Sequence of chain 1.B:
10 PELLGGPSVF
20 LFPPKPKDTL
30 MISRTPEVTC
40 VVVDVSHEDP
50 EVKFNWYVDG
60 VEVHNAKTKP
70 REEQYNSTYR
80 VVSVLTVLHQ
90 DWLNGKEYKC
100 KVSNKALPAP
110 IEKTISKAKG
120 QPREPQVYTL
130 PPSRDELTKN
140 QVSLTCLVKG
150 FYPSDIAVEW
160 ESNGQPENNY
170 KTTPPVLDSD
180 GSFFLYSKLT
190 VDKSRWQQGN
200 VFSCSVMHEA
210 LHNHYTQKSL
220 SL

The protein below binds the small molecule below.
Small molecule (SMILES): CC(=O)N[C@H]1[C@H](O[C@H]2[C@H](O)[C@@H](NC(C)=O)CO[C@@H]2CO)O[C@H](CO)[C@@H](O[C@@H]2O[C@H](CO[C@H]3O[C@H](CO)[C@@H](O)[C@H](O)[C@@H]3O[C@@H]3O[C@H](CO)[C@@H](O)[C@H](O)[C@H]3NC(C)=O)[C@@H](O[C@@H]3O[C@H](CO)[C@@H](O)[C@H](O)[C@H]3NC(C)=O)[C@H](O[C@@H]3O[C@H](CO)[C@@H](O)[C@H](O)[C@@H]3O[C@@H]3O[C@H](CO)[C@@H](O)[C@H](O)[C@H]3NC(C)=O)[C@@H]2O)[C@@H]1O

Binding-site contacts:
Ligand atom C2 contacts residue PHE21 of chain 1.B at 3.8 Å (hydrophobic).
Ligand atom O6 contacts residue PHE19 of chain 1.B at 3.7 Å.
Ligand atom C1 contacts residue ASN75 of chain 1.B at 1.4 Å.
Ligand atom O7 contacts residue ARG79 of chain 1.B at 3.0 Å (salt-bridge).
Ligand atom C7 contacts residue ASN75 of chain 1.B at 3.9 Å.
Ligand atom O5 contacts residue PHE21 of chain 1.B at 4.0 Å.
Ligand atom O6 contacts residue PHE21 of chain 1.B at 3.4 Å.
Ligand atom C6 contacts residue GLN73 of chain 1.B at 4.0 Å.
Ligand atom O7 contacts residue VAL40 of chain 1.B at 4.0 Å.
Ligand atom C6 contacts residue THR38 of chain 1.B at 3.8 Å.
Ligand atom C3 contacts residue ASP43 of chain 1.B at 3.6 Å.
Ligand atom C4 contacts residue ASN75 of chain 1.B at 4.0 Å.
Ligand atom C2 contacts residue ASP43 of chain 1.B at 3.7 Å.
Ligand atom C7 contacts residue ASP43 of chain 1.B at 3.5 Å.
Ligand atom C2 contacts residue PHE19 of chain 1.B at 3.8 Å (hydrophobic).
Ligand atom C5 contacts residue PHE21 of chain 1.B at 3.7 Å (hydrophobic).
Ligand atom N2 contacts residue ASN75 of chain 1.B at 3.1 Å (h-bond).
Ligand atom C3 contacts residue ASN75 of chain 1.B at 3.6 Å.
Ligand atom C8 contacts residue ARG79 of chain 1.B at 3.7 Å.
Ligand atom O7 contacts residue VAL42 of chain 1.B at 3.9 Å.
Ligand atom C8 contacts residue ASP43 of chain 1.B at 3.4 Å.
Ligand atom O6 contacts residue GLN73 of chain 1.B at 3.5 Å.
Ligand atom O3 contacts residue ASP43 of chain 1.B at 3.9 Å.
Ligand atom C5 contacts residue ASN75 of chain 1.B at 3.1 Å.
Ligand atom C1 contacts residue PHE21 of chain 1.B at 3.7 Å (hydrophobic).
Ligand atom O5 contacts residue ASN75 of chain 1.B at 2.2 Å (h-bond).
Ligand atom O6 contacts residue PHE21 of chain 1.B at 3.8 Å.
Ligand atom C8 contacts residue LYS112 of chain 1.B at 3.8 Å.
Ligand atom C6 contacts residue PHE21 of chain 1.B at 3.9 Å (hydrophobic).
Ligand atom C6 contacts residue PHE19 of chain 1.B at 3.8 Å (hydrophobic).
Ligand atom C4 contacts residue PHE19 of chain 1.B at 3.7 Å (hydrophobic).
Ligand atom C7 contacts residue ARG79 of chain 1.B at 3.7 Å.
Ligand atom N2 contacts residue ASP43 of chain 1.B at 2.8 Å (salt-bridge).
Ligand atom C1 contacts residue PHE19 of chain 1.B at 4.0 Å (hydrophobic).
Ligand atom C4 contacts residue VAL42 of chain 1.B at 3.9 Å (hydrophobic).
Ligand atom C8 contacts residue PHE19 of chain 1.B at 3.8 Å (hydrophobic).
Ligand atom C2 contacts residue ASN75 of chain 1.B at 2.7 Å.
Ligand atom O3 contacts residue LYS24 of chain 1.B at 3.4 Å (salt-bridge).
Ligand atom C6 contacts residue PHE21 of chain 1.B at 4.0 Å (hydrophobic).
Ligand atom O4 contacts residue VAL42 of chain 1.B at 3.0 Å.